Binding-site contacts:
Ligand atom C5 contacts residue TRP27 of chain 1.B at 3.8 Å (hydrophobic).
Ligand atom O2 contacts residue PRO26 of chain 1.B at 3.7 Å.
Ligand atom C1 contacts residue TRP27 of chain 1.B at 1.5 Å (hydrophobic).
Ligand atom C1 contacts residue ARG42 of chain 1.B at 3.9 Å.
Ligand atom C5 contacts residue ARG42 of chain 1.B at 3.8 Å.
Ligand atom C3 contacts residue TRP27 of chain 1.B at 3.9 Å (hydrophobic).
Ligand atom C4 contacts residue TRP27 of chain 1.B at 4.4 Å (hydrophobic).
Ligand atom O5 contacts residue TRP27 of chain 1.B at 2.5 Å.
Ligand atom C2 contacts residue TRP27 of chain 1.B at 2.5 Å (hydrophobic).
Ligand atom O5 contacts residue ARG42 of chain 1.B at 3.2 Å (salt-bridge).
Ligand atom C6 contacts residue ARG42 of chain 1.B at 3.7 Å.
Ligand atom O2 contacts residue TRP27 of chain 1.B at 3.0 Å.

A protein and the small-molecule ligand that binds it are described below.
Small molecule (SMILES): OC[C@H]1O[C@@H](O)[C@@H](O)[C@@H](O)[C@@H]1O

Sequence of chain 1.B:
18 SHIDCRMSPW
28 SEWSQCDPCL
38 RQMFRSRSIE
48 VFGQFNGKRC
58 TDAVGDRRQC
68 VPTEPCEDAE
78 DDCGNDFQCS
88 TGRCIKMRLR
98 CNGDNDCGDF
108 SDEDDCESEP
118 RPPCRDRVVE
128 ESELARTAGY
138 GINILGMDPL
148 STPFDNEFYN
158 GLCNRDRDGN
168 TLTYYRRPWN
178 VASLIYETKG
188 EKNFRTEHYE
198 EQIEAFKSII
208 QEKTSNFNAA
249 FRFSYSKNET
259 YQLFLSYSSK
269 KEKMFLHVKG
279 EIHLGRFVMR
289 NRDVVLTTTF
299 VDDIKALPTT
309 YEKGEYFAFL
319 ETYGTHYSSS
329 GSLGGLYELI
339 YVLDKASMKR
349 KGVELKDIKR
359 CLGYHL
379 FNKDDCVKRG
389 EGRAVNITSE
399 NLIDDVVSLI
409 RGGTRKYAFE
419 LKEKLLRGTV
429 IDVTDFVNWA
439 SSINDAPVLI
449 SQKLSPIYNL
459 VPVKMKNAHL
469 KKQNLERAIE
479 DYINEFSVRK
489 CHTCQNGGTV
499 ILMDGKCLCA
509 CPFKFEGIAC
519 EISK